Sequence of chain 1.A:
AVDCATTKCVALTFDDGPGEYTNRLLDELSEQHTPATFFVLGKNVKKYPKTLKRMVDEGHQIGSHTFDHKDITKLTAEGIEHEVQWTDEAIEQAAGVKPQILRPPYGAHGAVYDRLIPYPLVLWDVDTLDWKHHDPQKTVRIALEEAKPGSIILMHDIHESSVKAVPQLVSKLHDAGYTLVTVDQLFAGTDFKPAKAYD

Binding-site contacts:
Ligand atom O7 contacts residue PRO122 of chain 1.A at 3.8 Å.
Ligand atom O6 contacts residue LEU171 of chain 1.A at 3.4 Å.
Ligand atom O4 contacts residue ASP33 of chain 1.A at 4.0 Å.
Ligand atom C4 contacts residue TRP148 of chain 1.A at 4.0 Å (hydrophobic).
Ligand atom C3 contacts residue HIS173 of chain 1.A at 3.5 Å.
Ligand atom N2 contacts residue HIS173 of chain 1.A at 3.5 Å (h-bond).
Ligand atom C7 contacts residue HIS82 of chain 1.A at 3.5 Å.
Ligand atom O4 contacts residue TYR123 of chain 1.A at 3.7 Å.
Ligand atom N2 contacts residue HIS86 of chain 1.A at 4.0 Å.
Ligand atom C2 contacts residue TRP148 of chain 1.A at 3.9 Å (hydrophobic).
Ligand atom C7 contacts residue HIS86 of chain 1.A at 3.5 Å.
Ligand atom C6 contacts residue ASP144 of chain 1.A at 4.0 Å.
Ligand atom C2 contacts residue HIS173 of chain 1.A at 4.0 Å.
Ligand atom C7 contacts residue HIS173 of chain 1.A at 3.9 Å.
Ligand atom C6 contacts residue TRP148 of chain 1.A at 3.9 Å (hydrophobic).
Ligand atom C6 contacts residue LEU171 of chain 1.A at 3.6 Å (hydrophobic).
Ligand atom C8 contacts residue HIS82 of chain 1.A at 3.5 Å.
Ligand atom C7 contacts residue TYR123 of chain 1.A at 3.7 Å (hydrophobic).
Ligand atom C8 contacts residue HIS173 of chain 1.A at 4.0 Å.
Ligand atom O3 contacts residue HIS86 of chain 1.A at 2.9 Å (h-bond).
Ligand atom O5 contacts residue TYR123 of chain 1.A at 3.9 Å.
Ligand atom O3 contacts residue ASP33 of chain 1.A at 2.4 Å (salt-bridge).
Ligand atom C5 contacts residue TRP148 of chain 1.A at 3.7 Å (hydrophobic).
Ligand atom O6 contacts residue TYR123 of chain 1.A at 3.7 Å.
Ligand atom O5 contacts residue ASP144 of chain 1.A at 3.5 Å (salt-bridge).
Ligand atom O7 contacts residue TYR123 of chain 1.A at 3.3 Å (h-bond).
Ligand atom O7 contacts residue HIS86 of chain 1.A at 2.5 Å (h-bond).
Ligand atom O7 contacts residue HIS82 of chain 1.A at 2.9 Å.
Ligand atom C2 contacts residue HIS86 of chain 1.A at 3.7 Å.
Ligand atom C8 contacts residue ASP32 of chain 1.A at 3.0 Å.
Ligand atom C2 contacts residue TYR123 of chain 1.A at 3.8 Å (hydrophobic).
Ligand atom O6 contacts residue TRP148 of chain 1.A at 2.9 Å (h-bond).
Ligand atom C3 contacts residue ASP33 of chain 1.A at 3.7 Å.
Ligand atom C6 contacts residue TRP141 of chain 1.A at 3.5 Å (hydrophobic).
Ligand atom C5 contacts residue TRP141 of chain 1.A at 4.0 Å (hydrophobic).
Ligand atom O3 contacts residue HIS173 of chain 1.A at 3.5 Å (h-bond).
Ligand atom O6 contacts residue ASP144 of chain 1.A at 3.3 Å (salt-bridge).
Ligand atom C3 contacts residue HIS86 of chain 1.A at 3.6 Å.
Ligand atom C4 contacts residue HIS86 of chain 1.A at 3.5 Å.
Ligand atom O6 contacts residue HIS173 of chain 1.A at 4.0 Å.

This protein binds this small molecule.
Small molecule (SMILES): CC(=O)N[C@@H]1[C@@H](O)[C@H](O[C@@H]2O[C@H](CO)[C@@H](O)[C@H](O)[C@H]2NC(C)=O)[C@@H](CO)O[C@H]1O